Binding-site contacts:
Ligand atom N1 contacts residue GLU293 of chain 1.A at 4.1 Å.
Ligand atom C11 contacts residue PHE292 of chain 1.A at 4.2 Å (hydrophobic).
Ligand atom C6 contacts residue HEM1 of chain 1.B at 3.6 Å.
Ligand atom N contacts residue THR297 of chain 1.A at 3.8 Å.
Ligand atom C5 contacts residue HEM1 of chain 1.B at 3.3 Å.
Ligand atom C8 contacts residue THR297 of chain 1.A at 4.2 Å.
Ligand atom C contacts residue TYR93 of chain 1.A at 4.2 Å (hydrophobic).
Ligand atom C3 contacts residue PHE96 of chain 1.A at 4.1 Å (hydrophobic).
Ligand atom N1 contacts residue CYS431 of chain 1.A at 4.2 Å.
Ligand atom C2 contacts residue VAL361 of chain 1.A at 4.3 Å (hydrophobic).
Ligand atom C9 contacts residue VAL358 of chain 1.A at 4.2 Å (hydrophobic).
Ligand atom C7 contacts residue VAL358 of chain 1.A at 4.2 Å (hydrophobic).
Ligand atom C11 contacts residue LEU468 of chain 1.A at 4.2 Å (hydrophobic).
Ligand atom N1 contacts residue HEM1 of chain 1.B at 2.0 Å.
Ligand atom C10 contacts residue THR297 of chain 1.A at 3.9 Å.
Ligand atom C11 contacts residue VAL358 of chain 1.A at 4.2 Å (hydrophobic).
Ligand atom C4 contacts residue HEM1 of chain 1.B at 4.3 Å.
Ligand atom O contacts residue HEM1 of chain 1.B at 3.0 Å (h-bond).
Ligand atom C contacts residue TYR362 of chain 1.A at 3.9 Å (hydrophobic).
Ligand atom N1 contacts residue THR297 of chain 1.A at 4.1 Å.
Ligand atom C10 contacts residue PHE292 of chain 1.A at 3.2 Å (hydrophobic).
Ligand atom C5 contacts residue VAL361 of chain 1.A at 4.2 Å (hydrophobic).
Ligand atom C1 contacts residue ILE204 of chain 1.A at 4.2 Å (hydrophobic).
Ligand atom C2 contacts residue GLN360 of chain 1.A at 3.2 Å.
Ligand atom O contacts residue GLU293 of chain 1.A at 3.0 Å (salt-bridge).
Ligand atom C8 contacts residue HEM1 of chain 1.B at 2.9 Å.
Ligand atom N contacts residue VAL358 of chain 1.A at 4.2 Å.
Ligand atom C contacts residue ILE204 of chain 1.A at 4.0 Å (hydrophobic).
Ligand atom N contacts residue HEM1 of chain 1.B at 4.2 Å.
Ligand atom C9 contacts residue PHE292 of chain 1.A at 3.9 Å (hydrophobic).
Ligand atom C4 contacts residue VAL358 of chain 1.A at 4.3 Å (hydrophobic).
Ligand atom C contacts residue GLN360 of chain 1.A at 4.3 Å.
Ligand atom C contacts residue VAL92 of chain 1.A at 3.4 Å (hydrophobic).
Ligand atom O contacts residue THR297 of chain 1.A at 2.9 Å (h-bond).
Ligand atom C5 contacts residue LEU105 of chain 1.A at 4.0 Å (hydrophobic).
Ligand atom C1 contacts residue GLN360 of chain 1.A at 3.4 Å.
Ligand atom C6 contacts residue LEU105 of chain 1.A at 3.7 Å (hydrophobic).
Ligand atom C3 contacts residue TYR93 of chain 1.A at 4.2 Å (hydrophobic).
Ligand atom C10 contacts residue VAL469 of chain 1.A at 3.5 Å (hydrophobic).
Ligand atom C1 contacts residue TYR362 of chain 1.A at 4.1 Å (hydrophobic).

Sequence of chain 1.A:
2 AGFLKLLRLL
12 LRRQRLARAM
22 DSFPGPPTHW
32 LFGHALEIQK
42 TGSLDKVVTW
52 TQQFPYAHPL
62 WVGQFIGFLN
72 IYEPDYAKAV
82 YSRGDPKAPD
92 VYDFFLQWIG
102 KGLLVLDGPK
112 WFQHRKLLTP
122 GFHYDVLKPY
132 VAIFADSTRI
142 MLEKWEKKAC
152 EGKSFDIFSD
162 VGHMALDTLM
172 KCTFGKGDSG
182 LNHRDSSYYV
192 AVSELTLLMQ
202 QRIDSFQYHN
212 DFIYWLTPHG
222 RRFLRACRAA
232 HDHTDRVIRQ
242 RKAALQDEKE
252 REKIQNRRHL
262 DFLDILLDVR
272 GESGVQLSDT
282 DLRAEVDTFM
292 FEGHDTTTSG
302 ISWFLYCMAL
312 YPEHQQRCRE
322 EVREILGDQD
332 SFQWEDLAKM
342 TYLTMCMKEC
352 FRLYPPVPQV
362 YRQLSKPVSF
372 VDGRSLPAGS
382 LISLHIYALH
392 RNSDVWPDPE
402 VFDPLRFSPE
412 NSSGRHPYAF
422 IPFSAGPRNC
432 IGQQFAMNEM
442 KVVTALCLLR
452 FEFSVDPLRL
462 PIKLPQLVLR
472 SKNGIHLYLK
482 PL

This protein binds this small molecule.
Small molecule (SMILES): CCCCc1ccc(N/C=N\O)c(C)c1